Sequence of chain 1.A:
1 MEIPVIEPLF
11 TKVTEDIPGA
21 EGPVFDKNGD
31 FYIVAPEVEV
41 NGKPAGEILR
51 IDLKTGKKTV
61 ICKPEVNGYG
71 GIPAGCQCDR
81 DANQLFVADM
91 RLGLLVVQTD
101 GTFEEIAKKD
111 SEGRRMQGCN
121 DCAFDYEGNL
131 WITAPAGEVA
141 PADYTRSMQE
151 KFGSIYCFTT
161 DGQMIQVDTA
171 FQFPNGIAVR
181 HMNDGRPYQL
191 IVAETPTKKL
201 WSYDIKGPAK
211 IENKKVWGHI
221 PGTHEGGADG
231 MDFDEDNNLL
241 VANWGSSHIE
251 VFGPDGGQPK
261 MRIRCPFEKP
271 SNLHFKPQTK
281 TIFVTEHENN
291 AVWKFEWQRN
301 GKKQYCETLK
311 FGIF

A protein and the small-molecule ligand that binds it are described below.
Small molecule (SMILES): COCCOC

Binding-site contacts:
Ligand atom C3 contacts residue LYS269 of chain 1.A at 3.7 Å.
Ligand atom C2 contacts residue LYS269 of chain 1.A at 3.2 Å.
Ligand atom C1 contacts residue LYS269 of chain 1.A at 3.0 Å.
Ligand atom C1 contacts residue HIS287 of chain 1.A at 3.2 Å.
Ligand atom C3 contacts residue TRP244 of chain 1.A at 3.7 Å (hydrophobic).
Ligand atom C1 contacts residue TRP244 of chain 1.A at 3.9 Å (hydrophobic).
Ligand atom O1 contacts residue TRP244 of chain 1.A at 3.2 Å.
Ligand atom O2 contacts residue TRP244 of chain 1.A at 4.1 Å.
Ligand atom O1 contacts residue LYS269 of chain 1.A at 2.5 Å (salt-bridge).
Ligand atom O1 contacts residue HIS287 of chain 1.A at 4.5 Å.
Ligand atom C2 contacts residue TRP244 of chain 1.A at 3.6 Å (hydrophobic).